Sequence of chain 1.R:
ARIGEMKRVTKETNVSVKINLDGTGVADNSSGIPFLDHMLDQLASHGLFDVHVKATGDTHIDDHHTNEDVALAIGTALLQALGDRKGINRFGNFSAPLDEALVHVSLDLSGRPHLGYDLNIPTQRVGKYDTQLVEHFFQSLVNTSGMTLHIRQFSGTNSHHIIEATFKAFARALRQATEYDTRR

Binding-site contacts:
Ligand atom O4 contacts residue ARG98 of chain 1.G at 3.4 Å (salt-bridge).
Ligand atom N3 contacts residue HIS72 of chain 1.J at 3.6 Å (h-bond).
Ligand atom C3 contacts residue HIS73 of chain 1.J at 3.5 Å.
Ligand atom C4 contacts residue GLU172 of chain 1.R at 3.9 Å.
Ligand atom O1 contacts residue GLU20 of chain 1.J at 3.9 Å.
Ligand atom N1 contacts residue HIS168 of chain 1.R at 3.6 Å.
Ligand atom C6 contacts residue HIS168 of chain 1.R at 3.7 Å.
Ligand atom N1 contacts residue HIS73 of chain 1.J at 3.4 Å (h-bond).
Ligand atom C1 contacts residue ARG120 of chain 1.G at 4.2 Å.
Ligand atom O5 contacts residue HIS54 of chain 1.R at 4.2 Å.
Ligand atom N3 contacts residue HIS169 of chain 1.R at 3.6 Å.
Ligand atom C6 contacts residue MN1 of chain 1.EC at 3.4 Å.
Ligand atom C6 contacts residue MN1 of chain 1.IB at 3.4 Å.
Ligand atom O1 contacts residue GLU172 of chain 1.R at 3.0 Å (salt-bridge).
Ligand atom C3 contacts residue MN1 of chain 1.EC at 3.5 Å.
Ligand atom C5 contacts residue GLU76 of chain 1.J at 3.8 Å.
Ligand atom P6 contacts residue LYS176 of chain 1.R at 4.3 Å.
Ligand atom C3 contacts residue GLU20 of chain 1.J at 3.6 Å.
Ligand atom P6 contacts residue ARG98 of chain 1.G at 4.0 Å.
Ligand atom C5 contacts residue MN1 of chain 1.IB at 3.5 Å.
Ligand atom C2 contacts residue GLU20 of chain 1.J at 3.7 Å.
Ligand atom C6 contacts residue HIS72 of chain 1.J at 3.7 Å.
Ligand atom N1 contacts residue MN1 of chain 1.EC at 2.4 Å.
Ligand atom O1 contacts residue MN1 of chain 1.EC at 3.1 Å.
Ligand atom O5 contacts residue LYS176 of chain 1.R at 3.5 Å (salt-bridge).
Ligand atom N3 contacts residue GLU76 of chain 1.J at 3.6 Å.
Ligand atom O1 contacts residue HIS46 of chain 1.R at 4.0 Å.
Ligand atom O2 contacts residue GLU20 of chain 1.J at 3.9 Å.
Ligand atom N3 contacts residue MN1 of chain 1.IB at 2.6 Å.
Ligand atom N1 contacts residue GLU172 of chain 1.R at 3.1 Å (salt-bridge).
Ligand atom C4 contacts residue MN1 of chain 1.EC at 3.2 Å.
Ligand atom C3 contacts residue GLU172 of chain 1.R at 4.0 Å.
Ligand atom C6 contacts residue GLU172 of chain 1.R at 3.8 Å.
Ligand atom O1 contacts residue HIS73 of chain 1.J at 3.9 Å.
Ligand atom O5 contacts residue ARG98 of chain 1.G at 3.7 Å.
Ligand atom C6 contacts residue HIS169 of chain 1.R at 3.7 Å.
Ligand atom C5 contacts residue HIS73 of chain 1.J at 4.2 Å.
Ligand atom O4 contacts residue ARG120 of chain 1.G at 3.4 Å (salt-bridge).
Ligand atom C6 contacts residue HIS73 of chain 1.J at 4.2 Å.
Ligand atom C4 contacts residue HIS73 of chain 1.J at 3.5 Å.

Sequence of chain 1.G:
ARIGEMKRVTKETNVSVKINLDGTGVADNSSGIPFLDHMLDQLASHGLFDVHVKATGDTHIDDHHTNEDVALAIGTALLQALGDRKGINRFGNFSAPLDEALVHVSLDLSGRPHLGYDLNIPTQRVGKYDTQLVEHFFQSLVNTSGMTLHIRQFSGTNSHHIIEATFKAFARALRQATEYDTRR

Sequence of chain 1.J:
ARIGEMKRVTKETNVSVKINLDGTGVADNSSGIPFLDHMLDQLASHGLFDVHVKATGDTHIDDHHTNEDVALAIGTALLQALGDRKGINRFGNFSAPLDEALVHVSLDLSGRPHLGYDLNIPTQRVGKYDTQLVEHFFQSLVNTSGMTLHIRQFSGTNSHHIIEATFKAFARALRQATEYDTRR

The small molecule below binds the protein below.
Small molecule (SMILES): O=P(O)(O)OC[C@H](O)[C@@H](O)c1cnc[nH]1